Sequence of chain 1.B:
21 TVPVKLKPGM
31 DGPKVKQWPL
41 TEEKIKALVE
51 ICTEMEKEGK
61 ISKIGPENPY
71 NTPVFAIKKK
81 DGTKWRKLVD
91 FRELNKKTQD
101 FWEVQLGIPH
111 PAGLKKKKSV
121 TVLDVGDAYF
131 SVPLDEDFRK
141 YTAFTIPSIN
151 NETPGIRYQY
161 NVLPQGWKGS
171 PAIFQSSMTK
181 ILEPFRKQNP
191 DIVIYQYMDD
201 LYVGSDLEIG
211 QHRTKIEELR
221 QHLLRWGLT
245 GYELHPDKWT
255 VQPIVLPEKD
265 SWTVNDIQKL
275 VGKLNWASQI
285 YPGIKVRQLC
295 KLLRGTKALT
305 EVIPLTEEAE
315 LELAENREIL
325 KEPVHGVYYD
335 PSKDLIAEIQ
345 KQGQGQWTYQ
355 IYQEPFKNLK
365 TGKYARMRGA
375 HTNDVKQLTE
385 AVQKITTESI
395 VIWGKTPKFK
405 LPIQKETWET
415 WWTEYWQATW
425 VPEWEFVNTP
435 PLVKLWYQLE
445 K

This protein binds this small molecule.
Small molecule (SMILES): Cc1ccnc2c1NC(=O)c1cccnc1N2C1CC1

Binding-site contacts:
Ligand atom N8 contacts residue LEU100 of chain 1.A at 4.1 Å.
Ligand atom N14 contacts residue TYR318 of chain 1.A at 4.2 Å.
Ligand atom C5 contacts residue TYR181 of chain 1.A at 3.6 Å (hydrophobic).
Ligand atom C12 contacts residue PRO236 of chain 1.A at 3.9 Å (hydrophobic).
Ligand atom CB contacts residue LYS101 of chain 1.A at 4.0 Å.
Ligand atom C5 contacts residue TYR188 of chain 1.A at 4.0 Å (hydrophobic).
Ligand atom CD contacts residue LEU234 of chain 1.A at 3.8 Å (hydrophobic).
Ligand atom CB contacts residue LYS103 of chain 1.A at 4.1 Å.
Ligand atom C15 contacts residue LEU100 of chain 1.A at 4.1 Å (hydrophobic).
Ligand atom C4 contacts residue GLU152 of chain 1.B at 4.2 Å.
Ligand atom C9 contacts residue LEU100 of chain 1.A at 4.0 Å (hydrophobic).
Ligand atom CD contacts residue TYR188 of chain 1.A at 3.7 Å (hydrophobic).
Ligand atom C9 contacts residue LEU234 of chain 1.A at 3.9 Å (hydrophobic).
Ligand atom N14 contacts residue LYS103 of chain 1.A at 3.6 Å.
Ligand atom C11 contacts residue HIS235 of chain 1.A at 3.7 Å.
Ligand atom C6 contacts residue TYR188 of chain 1.A at 4.0 Å (hydrophobic).
Ligand atom C13 contacts residue VAL106 of chain 1.A at 3.9 Å (hydrophobic).
Ligand atom C7 contacts residue LEU100 of chain 1.A at 3.7 Å (hydrophobic).
Ligand atom C11 contacts residue VAL106 of chain 1.A at 4.0 Å (hydrophobic).
Ligand atom N1 contacts residue LEU100 of chain 1.A at 3.7 Å.
Ligand atom N8 contacts residue LEU234 of chain 1.A at 4.3 Å.
Ligand atom N3 contacts residue GLU152 of chain 1.B at 4.2 Å.
Ligand atom N3 contacts residue LEU100 of chain 1.A at 3.5 Å.
Ligand atom C13 contacts residue TYR318 of chain 1.A at 4.0 Å (hydrophobic).
Ligand atom OE contacts residue LEU234 of chain 1.A at 3.5 Å.
Ligand atom C4 contacts residue LEU100 of chain 1.A at 4.0 Å (hydrophobic).
Ligand atom C12 contacts residue TYR318 of chain 1.A at 3.4 Å (hydrophobic).
Ligand atom C12 contacts residue HIS235 of chain 1.A at 3.4 Å.
Ligand atom C15 contacts residue LYS101 of chain 1.A at 4.2 Å.
Ligand atom N14 contacts residue LYS101 of chain 1.A at 3.1 Å (salt-bridge).
Ligand atom C13 contacts residue LYS101 of chain 1.A at 3.4 Å.
Ligand atom C13 contacts residue PRO236 of chain 1.A at 4.2 Å (hydrophobic).
Ligand atom C4 contacts residue TYR181 of chain 1.A at 3.5 Å (hydrophobic).
Ligand atom C11 contacts residue TYR318 of chain 1.A at 3.3 Å (hydrophobic).
Ligand atom C12 contacts residue VAL106 of chain 1.A at 3.7 Å (hydrophobic).
Ligand atom C2 contacts residue LEU100 of chain 1.A at 3.5 Å (hydrophobic).
Ligand atom C13 contacts residue LYS103 of chain 1.A at 3.7 Å.
Ligand atom CA contacts residue LEU100 of chain 1.A at 4.0 Å (hydrophobic).
Ligand atom N3 contacts residue TYR181 of chain 1.A at 4.3 Å.
Ligand atom C10 contacts residue TYR318 of chain 1.A at 4.0 Å (hydrophobic).

Sequence of chain 1.A:
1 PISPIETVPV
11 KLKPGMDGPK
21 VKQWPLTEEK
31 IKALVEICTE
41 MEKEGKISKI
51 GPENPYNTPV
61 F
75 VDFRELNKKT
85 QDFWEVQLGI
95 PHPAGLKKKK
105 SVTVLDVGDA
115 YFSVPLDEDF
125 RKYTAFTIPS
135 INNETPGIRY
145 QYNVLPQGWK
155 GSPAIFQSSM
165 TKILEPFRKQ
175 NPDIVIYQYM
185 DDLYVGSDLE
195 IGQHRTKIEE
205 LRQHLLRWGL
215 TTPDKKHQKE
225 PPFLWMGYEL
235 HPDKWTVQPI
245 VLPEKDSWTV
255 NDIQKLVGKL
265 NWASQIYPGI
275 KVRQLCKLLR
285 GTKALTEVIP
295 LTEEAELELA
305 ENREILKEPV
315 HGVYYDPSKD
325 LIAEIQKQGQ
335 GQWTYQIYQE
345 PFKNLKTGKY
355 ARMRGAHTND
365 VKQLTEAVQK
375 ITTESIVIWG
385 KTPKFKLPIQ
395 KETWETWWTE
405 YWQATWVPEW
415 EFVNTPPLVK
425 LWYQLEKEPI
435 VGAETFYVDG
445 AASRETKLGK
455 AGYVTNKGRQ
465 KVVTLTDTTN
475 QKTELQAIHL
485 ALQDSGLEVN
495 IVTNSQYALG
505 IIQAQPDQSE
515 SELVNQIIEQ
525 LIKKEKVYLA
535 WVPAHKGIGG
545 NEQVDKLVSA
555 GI